A small-molecule ligand and the protein it binds are described below.
Small molecule (SMILES): CC(=O)N[C@H]1[C@H](O[C@H]2[C@H](O)[C@@H](NC(C)=O)CO[C@@H]2CO[C@@H]2O[C@@H](C)[C@@H](O)[C@@H](O)[C@@H]2O)O[C@H](CO)[C@@H](O)[C@@H]1O

Sequence of chain 2.A:
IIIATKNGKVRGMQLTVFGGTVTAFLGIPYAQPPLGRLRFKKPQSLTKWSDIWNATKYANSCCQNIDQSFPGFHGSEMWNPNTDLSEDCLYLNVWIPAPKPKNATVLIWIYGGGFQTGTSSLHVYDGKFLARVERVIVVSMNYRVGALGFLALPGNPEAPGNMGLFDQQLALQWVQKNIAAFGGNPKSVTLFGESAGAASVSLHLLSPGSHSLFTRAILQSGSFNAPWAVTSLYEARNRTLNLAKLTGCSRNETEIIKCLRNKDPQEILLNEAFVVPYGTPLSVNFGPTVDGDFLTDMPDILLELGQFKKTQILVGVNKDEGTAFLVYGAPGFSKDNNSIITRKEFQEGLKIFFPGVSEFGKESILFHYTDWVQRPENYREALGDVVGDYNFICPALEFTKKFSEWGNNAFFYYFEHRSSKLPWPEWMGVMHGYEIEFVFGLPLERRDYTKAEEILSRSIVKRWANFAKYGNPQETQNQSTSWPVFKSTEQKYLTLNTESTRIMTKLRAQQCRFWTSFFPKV

Binding-site contacts:
Ligand atom C7 contacts residue ASN341 of chain 2.A at 3.6 Å.
Ligand atom C1 contacts residue GLY336 of chain 2.A at 4.3 Å.
Ligand atom C6 contacts residue SER338 of chain 2.A at 4.2 Å.
Ligand atom C5 contacts residue ASN341 of chain 2.A at 4.4 Å.
Ligand atom O5 contacts residue SER338 of chain 2.A at 4.2 Å.
Ligand atom C8 contacts residue ASN341 of chain 2.A at 3.5 Å.
Ligand atom N2 contacts residue GLY336 of chain 2.A at 4.4 Å.
Ligand atom O5 contacts residue ASN341 of chain 2.A at 2.4 Å (h-bond).
Ligand atom C8 contacts residue ASN342 of chain 2.A at 4.2 Å.
Ligand atom O7 contacts residue PHE337 of chain 2.A at 3.8 Å.
Ligand atom C8 contacts residue PRO335 of chain 2.A at 4.2 Å (hydrophobic).
Ligand atom C5 contacts residue SER338 of chain 2.A at 4.0 Å.
Ligand atom C5 contacts residue ASN341 of chain 2.A at 3.7 Å.
Ligand atom C2 contacts residue ASN341 of chain 2.A at 2.4 Å.
Ligand atom C6 contacts residue ASP340 of chain 2.A at 4.1 Å.
Ligand atom C5 contacts residue GLY336 of chain 2.A at 4.4 Å.
Ligand atom O5 contacts residue SER338 of chain 2.A at 3.4 Å.
Ligand atom C7 contacts residue GLY336 of chain 2.A at 3.8 Å.
Ligand atom C6 contacts residue SER338 of chain 2.A at 3.9 Å.
Ligand atom C3 contacts residue GLY336 of chain 2.A at 4.0 Å.
Ligand atom C6 contacts residue PHE337 of chain 2.A at 4.3 Å (hydrophobic).
Ligand atom C1 contacts residue SER338 of chain 2.A at 3.7 Å.
Ligand atom C8 contacts residue GLY336 of chain 2.A at 4.0 Å.
Ligand atom C5 contacts residue PHE337 of chain 2.A at 4.2 Å (hydrophobic).
Ligand atom C1 contacts residue ASN341 of chain 2.A at 1.4 Å.
Ligand atom O7 contacts residue GLY336 of chain 2.A at 3.1 Å (h-bond).
Ligand atom C4 contacts residue ASN341 of chain 2.A at 4.2 Å.
Ligand atom C3 contacts residue ASN341 of chain 2.A at 3.8 Å.
Ligand atom O4 contacts residue GLY336 of chain 2.A at 4.1 Å.
Ligand atom C2 contacts residue GLY336 of chain 2.A at 4.5 Å.
Ligand atom N2 contacts residue ASN341 of chain 2.A at 2.9 Å (h-bond).
Ligand atom O7 contacts residue PRO335 of chain 2.A at 4.2 Å.
Ligand atom C6 contacts residue ASN341 of chain 2.A at 4.1 Å.